Binding-site contacts:
Ligand atom C10 contacts residue TRP364 of chain 1.B at 3.4 Å (hydrophobic).
Ligand atom N2 contacts residue HIS342 of chain 1.B at 3.0 Å (h-bond).
Ligand atom C19 contacts residue PRO316 of chain 1.B at 3.7 Å (hydrophobic).
Ligand atom O3 contacts residue TRP344 of chain 1.B at 2.9 Å (h-bond).
Ligand atom O3 contacts residue SER343 of chain 1.B at 3.4 Å.
Ligand atom C13 contacts residue HIS342 of chain 1.B at 3.6 Å.
Ligand atom O2 contacts residue PRO316 of chain 1.B at 3.5 Å.
Ligand atom C19 contacts residue GLU341 of chain 1.B at 3.5 Å.
Ligand atom C7 contacts residue TRP350 of chain 1.B at 3.4 Å (hydrophobic).
Ligand atom C6 contacts residue PRO316 of chain 1.B at 3.6 Å (hydrophobic).
Ligand atom C5 contacts residue PRO316 of chain 1.B at 3.6 Å (hydrophobic).
Ligand atom C11 contacts residue PHE366 of chain 1.B at 3.8 Å (hydrophobic).
Ligand atom C15 contacts residue GLU341 of chain 1.B at 3.8 Å.
Ligand atom N2 contacts residue TRP344 of chain 1.B at 3.2 Å.
Ligand atom C17 contacts residue PRO316 of chain 1.B at 3.5 Å (hydrophobic).
Ligand atom C8 contacts residue PRO316 of chain 1.B at 3.8 Å (hydrophobic).
Ligand atom C11 contacts residue TRP350 of chain 1.B at 3.6 Å (hydrophobic).
Ligand atom C10 contacts residue TRP350 of chain 1.B at 3.5 Å (hydrophobic).
Ligand atom C4 contacts residue ASN315 of chain 1.B at 3.5 Å.
Ligand atom C12 contacts residue TRP344 of chain 1.B at 3.4 Å (hydrophobic).
Ligand atom C15 contacts residue PRO316 of chain 1.B at 3.8 Å (hydrophobic).
Ligand atom N2 contacts residue SER343 of chain 1.B at 3.8 Å.
Ligand atom O3 contacts residue TRP350 of chain 1.B at 3.7 Å.
Ligand atom C9 contacts residue TRP344 of chain 1.B at 3.7 Å (hydrophobic).
Ligand atom C17 contacts residue GLU341 of chain 1.B at 3.3 Å.
Ligand atom O3 contacts residue PHE366 of chain 1.B at 3.2 Å.
Ligand atom C1 contacts residue HIS317 of chain 1.B at 3.7 Å.
Ligand atom O1 contacts residue ASN315 of chain 1.B at 3.2 Å.
Ligand atom C20 contacts residue PRO316 of chain 1.B at 3.8 Å (hydrophobic).
Ligand atom C11 contacts residue TRP364 of chain 1.B at 3.9 Å (hydrophobic).
Ligand atom O1 contacts residue TRP364 of chain 1.B at 3.4 Å.
Ligand atom C12 contacts residue TRP350 of chain 1.B at 3.7 Å (hydrophobic).
Ligand atom C8 contacts residue ASN315 of chain 1.B at 3.6 Å.
Ligand atom O2 contacts residue HIS342 of chain 1.B at 2.9 Å (h-bond).
Ligand atom C13 contacts residue TRP344 of chain 1.B at 3.3 Å (hydrophobic).
Ligand atom O4 contacts residue TRP350 of chain 1.B at 3.5 Å.
Ligand atom O2 contacts residue ASN315 of chain 1.B at 3.7 Å.
Ligand atom C3 contacts residue PRO316 of chain 1.B at 3.8 Å (hydrophobic).
Ligand atom C14 contacts residue GLU341 of chain 1.B at 3.8 Å.
Ligand atom O2 contacts residue TRP344 of chain 1.B at 3.3 Å (h-bond).

Sequence of chain 1.B:
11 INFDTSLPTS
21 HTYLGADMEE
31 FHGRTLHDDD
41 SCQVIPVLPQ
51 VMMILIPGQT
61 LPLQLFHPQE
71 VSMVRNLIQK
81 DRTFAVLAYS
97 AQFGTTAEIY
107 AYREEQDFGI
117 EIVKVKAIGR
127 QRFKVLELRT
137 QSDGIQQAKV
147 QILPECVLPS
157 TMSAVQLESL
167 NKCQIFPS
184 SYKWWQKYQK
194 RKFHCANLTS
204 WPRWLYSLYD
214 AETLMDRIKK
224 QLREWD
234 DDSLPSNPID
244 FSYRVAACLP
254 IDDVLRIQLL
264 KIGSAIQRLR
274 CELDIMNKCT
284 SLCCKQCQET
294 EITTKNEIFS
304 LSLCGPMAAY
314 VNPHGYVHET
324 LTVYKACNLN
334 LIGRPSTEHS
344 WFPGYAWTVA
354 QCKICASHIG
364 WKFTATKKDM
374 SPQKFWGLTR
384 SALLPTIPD

The protein below binds the small molecule below.
Small molecule (SMILES): O=C1CC[C@H](N2Cc3c(OCc4ccc(CN5CCOCC5)cc4)cccc3C2=O)C(=O)N1